A protein and the small-molecule ligand that binds it are described below.
Small molecule (SMILES): CC(C)(c1ccc(O)cc1)c1ccc(O)cc1

Sequence of chain 1.C:
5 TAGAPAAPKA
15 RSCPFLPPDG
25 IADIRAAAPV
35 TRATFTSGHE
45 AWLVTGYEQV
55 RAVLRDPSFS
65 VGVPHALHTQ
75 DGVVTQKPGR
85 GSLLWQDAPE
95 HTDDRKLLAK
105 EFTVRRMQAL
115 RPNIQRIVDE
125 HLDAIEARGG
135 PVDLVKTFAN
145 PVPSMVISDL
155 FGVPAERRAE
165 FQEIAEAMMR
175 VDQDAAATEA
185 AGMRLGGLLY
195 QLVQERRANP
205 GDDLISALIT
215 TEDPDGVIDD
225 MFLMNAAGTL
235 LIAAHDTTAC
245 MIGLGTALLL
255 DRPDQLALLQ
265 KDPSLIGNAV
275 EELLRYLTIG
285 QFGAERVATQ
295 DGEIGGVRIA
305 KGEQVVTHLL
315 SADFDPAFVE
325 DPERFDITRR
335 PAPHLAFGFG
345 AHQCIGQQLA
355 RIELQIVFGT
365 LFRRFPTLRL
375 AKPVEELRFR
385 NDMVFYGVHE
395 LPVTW

Binding-site contacts:
Ligand atom C14 contacts residue THR233 of chain 1.C at 3.4 Å.
Ligand atom O2 contacts residue TRP89 of chain 1.C at 3.8 Å.
Ligand atom C10 contacts residue ALA181 of chain 1.C at 4.1 Å (hydrophobic).
Ligand atom C7 contacts residue ALA181 of chain 1.C at 4.1 Å (hydrophobic).
Ligand atom C6 contacts residue ASN229 of chain 1.C at 3.8 Å.
Ligand atom C14 contacts residue GLY232 of chain 1.C at 3.7 Å.
Ligand atom C9 contacts residue GLY186 of chain 1.C at 4.3 Å.
Ligand atom C13 contacts residue PRO82 of chain 1.C at 3.5 Å (hydrophobic).
Ligand atom C15 contacts residue ASN229 of chain 1.C at 3.8 Å.
Ligand atom C13 contacts residue ILE236 of chain 1.C at 4.3 Å (hydrophobic).
Ligand atom C3 contacts residue LEU193 of chain 1.C at 4.0 Å (hydrophobic).
Ligand atom C3 contacts residue MET228 of chain 1.C at 4.0 Å (hydrophobic).
Ligand atom C5 contacts residue LEU189 of chain 1.C at 3.7 Å (hydrophobic).
Ligand atom O2 contacts residue PRO82 of chain 1.C at 3.9 Å.
Ligand atom C15 contacts residue MET228 of chain 1.C at 4.1 Å (hydrophobic).
Ligand atom C5 contacts residue GLY186 of chain 1.C at 3.7 Å.
Ligand atom C12 contacts residue ILE236 of chain 1.C at 3.8 Å (hydrophobic).
Ligand atom C10 contacts residue ALA180 of chain 1.C at 4.3 Å (hydrophobic).
Ligand atom C12 contacts residue ALA180 of chain 1.C at 3.9 Å (hydrophobic).
Ligand atom O1 contacts residue ALA181 of chain 1.C at 3.4 Å (h-bond).
Ligand atom C15 contacts residue THR233 of chain 1.C at 4.0 Å.
Ligand atom C11 contacts residue PRO82 of chain 1.C at 3.9 Å (hydrophobic).
Ligand atom C14 contacts residue SER86 of chain 1.C at 4.1 Å.
Ligand atom O2 contacts residue SER86 of chain 1.C at 4.1 Å.
Ligand atom C7 contacts residue PRO82 of chain 1.C at 4.0 Å (hydrophobic).
Ligand atom C14 contacts residue ASN229 of chain 1.C at 3.3 Å.
Ligand atom C11 contacts residue ALA180 of chain 1.C at 3.9 Å (hydrophobic).
Ligand atom C11 contacts residue ILE236 of chain 1.C at 3.9 Å (hydrophobic).
Ligand atom C8 contacts residue ALA181 of chain 1.C at 3.8 Å (hydrophobic).
Ligand atom C10 contacts residue GLY186 of chain 1.C at 3.6 Å.
Ligand atom C6 contacts residue PRO82 of chain 1.C at 3.9 Å (hydrophobic).
Ligand atom C13 contacts residue GLY232 of chain 1.C at 4.3 Å.
Ligand atom C15 contacts residue GLY232 of chain 1.C at 3.7 Å.
Ligand atom C9 contacts residue ALA181 of chain 1.C at 3.7 Å (hydrophobic).
Ligand atom O2 contacts residue GLN177 of chain 1.C at 3.3 Å (h-bond).
Ligand atom C15 contacts residue PRO82 of chain 1.C at 4.3 Å (hydrophobic).
Ligand atom C12 contacts residue PRO82 of chain 1.C at 3.5 Å (hydrophobic).
Ligand atom O2 contacts residue THR233 of chain 1.C at 2.6 Å (h-bond).
Ligand atom C13 contacts residue THR233 of chain 1.C at 3.4 Å.
Ligand atom C14 contacts residue PRO82 of chain 1.C at 3.9 Å (hydrophobic).